Sequence of chain 1.B:
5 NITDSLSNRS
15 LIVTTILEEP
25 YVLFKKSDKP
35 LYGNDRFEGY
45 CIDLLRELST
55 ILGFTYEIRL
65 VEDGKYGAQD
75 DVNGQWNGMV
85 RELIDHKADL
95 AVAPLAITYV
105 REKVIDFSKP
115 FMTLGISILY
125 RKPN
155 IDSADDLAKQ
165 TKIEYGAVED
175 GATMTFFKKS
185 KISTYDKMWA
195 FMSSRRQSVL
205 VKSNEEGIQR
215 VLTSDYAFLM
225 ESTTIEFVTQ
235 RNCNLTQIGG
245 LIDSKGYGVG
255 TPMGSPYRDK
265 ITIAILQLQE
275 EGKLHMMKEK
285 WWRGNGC

This protein binds this small molecule.
Small molecule (SMILES): C/C(=C/C=C/[C@@H](C)C(=O)O)[C@H]1CN[C@H](C(=O)O)[C@H]1CC(=O)O

Binding-site contacts:
Ligand atom OE1 contacts residue GLU225 of chain 1.B at 3.9 Å.
Ligand atom CAT contacts residue TYR70 of chain 1.B at 3.7 Å (hydrophobic).
Ligand atom OXT contacts residue ARG105 of chain 1.B at 2.5 Å (salt-bridge).
Ligand atom O contacts residue GLY175 of chain 1.B at 3.7 Å.
Ligand atom N contacts residue GLU225 of chain 1.B at 3.2 Å (salt-bridge).
Ligand atom CG contacts residue GLU225 of chain 1.B at 3.1 Å.
Ligand atom OE2 contacts residue ALA176 of chain 1.B at 3.0 Å (h-bond).
Ligand atom CAA contacts residue TYR70 of chain 1.B at 3.8 Å (hydrophobic).
Ligand atom N contacts residue PRO98 of chain 1.B at 2.8 Å (h-bond).
Ligand atom CAL contacts residue TYR70 of chain 1.B at 3.5 Å (hydrophobic).
Ligand atom CAI contacts residue TYR70 of chain 1.B at 3.5 Å (hydrophobic).
Ligand atom OXT contacts residue ALA100 of chain 1.B at 3.2 Å (h-bond).
Ligand atom OE2 contacts residue GLY175 of chain 1.B at 3.4 Å.
Ligand atom C contacts residue ALA176 of chain 1.B at 3.7 Å (hydrophobic).
Ligand atom CAA contacts residue GLU22 of chain 1.B at 3.6 Å.
Ligand atom O contacts residue ALA176 of chain 1.B at 2.8 Å (h-bond).
Ligand atom OE2 contacts residue THR177 of chain 1.B at 2.8 Å (h-bond).
Ligand atom CAB contacts residue ASP174 of chain 1.B at 3.8 Å.
Ligand atom OE1 contacts residue THR177 of chain 1.B at 2.7 Å (h-bond).
Ligand atom OAD contacts residue TYR70 of chain 1.B at 2.8 Å (h-bond).
Ligand atom CAP contacts residue TYR70 of chain 1.B at 3.6 Å (hydrophobic).
Ligand atom CAB contacts residue GLY175 of chain 1.B at 3.8 Å.
Ligand atom CAQ contacts residue TYR70 of chain 1.B at 3.7 Å (hydrophobic).
Ligand atom OAD contacts residue GLY71 of chain 1.B at 3.5 Å (h-bond).
Ligand atom CAJ contacts residue TYR70 of chain 1.B at 3.6 Å (hydrophobic).
Ligand atom CD contacts residue GLU225 of chain 1.B at 3.6 Å.
Ligand atom CD contacts residue VAL172 of chain 1.B at 3.7 Å (hydrophobic).
Ligand atom CB contacts residue GLU225 of chain 1.B at 3.8 Å.
Ligand atom OE1 contacts residue VAL172 of chain 1.B at 3.4 Å.
Ligand atom CAB contacts residue GLU173 of chain 1.B at 2.7 Å.
Ligand atom O contacts residue ARG105 of chain 1.B at 3.0 Å (salt-bridge).
Ligand atom CAK contacts residue VAL172 of chain 1.B at 3.6 Å (hydrophobic).
Ligand atom CAA contacts residue ASN208 of chain 1.B at 3.4 Å.
Ligand atom CA contacts residue GLU225 of chain 1.B at 3.4 Å.
Ligand atom CD contacts residue THR177 of chain 1.B at 3.2 Å.
Ligand atom OAD contacts residue LYS69 of chain 1.B at 3.8 Å.
Ligand atom C contacts residue ARG105 of chain 1.B at 3.4 Å.
Ligand atom CAL contacts residue PRO98 of chain 1.B at 3.2 Å (hydrophobic).
Ligand atom OAG contacts residue LYS69 of chain 1.B at 3.3 Å.
Ligand atom CAL contacts residue GLU225 of chain 1.B at 3.6 Å.